Sequence of chain 1.B:
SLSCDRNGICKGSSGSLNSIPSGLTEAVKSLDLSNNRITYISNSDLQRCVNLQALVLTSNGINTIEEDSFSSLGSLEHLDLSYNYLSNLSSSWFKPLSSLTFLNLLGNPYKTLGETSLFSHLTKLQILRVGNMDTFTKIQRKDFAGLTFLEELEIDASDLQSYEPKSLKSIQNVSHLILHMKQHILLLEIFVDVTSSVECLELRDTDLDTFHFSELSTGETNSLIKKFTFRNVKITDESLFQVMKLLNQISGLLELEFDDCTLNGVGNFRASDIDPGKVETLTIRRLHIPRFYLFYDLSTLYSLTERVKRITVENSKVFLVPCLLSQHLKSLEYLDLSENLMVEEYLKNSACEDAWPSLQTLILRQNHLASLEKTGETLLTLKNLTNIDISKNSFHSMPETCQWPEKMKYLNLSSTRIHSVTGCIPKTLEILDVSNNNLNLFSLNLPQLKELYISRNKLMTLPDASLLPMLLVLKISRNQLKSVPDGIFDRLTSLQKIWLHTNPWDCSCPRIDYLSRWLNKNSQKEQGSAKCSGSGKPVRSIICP

This small molecule binds to this protein.
Small molecule (SMILES): CC(=O)N[C@@H]1[C@@H](O)[C@H](O)[C@@H](CO)O[C@H]1O

Binding-site contacts:
Ligand atom O7 contacts residue LYS413 of chain 1.B at 3.4 Å.
Ligand atom C5 contacts residue ASN414 of chain 1.B at 3.7 Å.
Ligand atom O5 contacts residue PRO387 of chain 1.B at 4.3 Å.
Ligand atom C1 contacts residue PRO387 of chain 1.B at 3.5 Å (hydrophobic).
Ligand atom C7 contacts residue LYS413 of chain 1.B at 4.2 Å.
Ligand atom O5 contacts residue ASN414 of chain 1.B at 2.3 Å (h-bond).
Ligand atom O7 contacts residue ASN414 of chain 1.B at 4.5 Å.
Ligand atom C4 contacts residue ASN414 of chain 1.B at 4.3 Å.
Ligand atom N2 contacts residue PRO387 of chain 1.B at 3.3 Å (h-bond).
Ligand atom C2 contacts residue PRO387 of chain 1.B at 3.4 Å (hydrophobic).
Ligand atom C1 contacts residue ASN414 of chain 1.B at 1.5 Å.
Ligand atom C7 contacts residue ASN414 of chain 1.B at 3.7 Å.
Ligand atom C2 contacts residue ASN414 of chain 1.B at 2.7 Å.
Ligand atom N2 contacts residue ASN414 of chain 1.B at 3.2 Å (h-bond).
Ligand atom C8 contacts residue ASN414 of chain 1.B at 3.3 Å.
Ligand atom C7 contacts residue PRO387 of chain 1.B at 4.3 Å (hydrophobic).
Ligand atom C3 contacts residue ASN414 of chain 1.B at 4.0 Å.